Binding-site contacts:
Ligand atom C5 contacts residue SER198 of chain 1.A at 2.4 Å.
Ligand atom C3 contacts residue TRP218 of chain 1.A at 3.4 Å (hydrophobic).
Ligand atom N3 contacts residue GLY219 of chain 1.A at 3.6 Å.
Ligand atom C6 contacts residue CYS194 of chain 1.A at 4.0 Å (hydrophobic).
Ligand atom N3 contacts residue ARG220 of chain 1.A at 4.0 Å.
Ligand atom N2 contacts residue SER193 of chain 1.A at 3.8 Å.
Ligand atom C1 contacts residue GLN195 of chain 1.A at 3.7 Å.
Ligand atom C contacts residue GLN195 of chain 1.A at 3.4 Å.
Ligand atom N3 contacts residue ASP192 of chain 1.A at 3.0 Å (salt-bridge).
Ligand atom C2 contacts residue GLY219 of chain 1.A at 3.7 Å.
Ligand atom C18 contacts residue ASP192 of chain 1.A at 3.6 Å.
Ligand atom C18 contacts residue GLY219 of chain 1.A at 3.6 Å.
Ligand atom N4 contacts residue ASP192 of chain 1.A at 3.0 Å (salt-bridge).
Ligand atom N4 contacts residue GLY229 of chain 1.A at 3.4 Å.
Ligand atom C6 contacts residue SER217 of chain 1.A at 4.0 Å.
Ligand atom N2 contacts residue GLY219 of chain 1.A at 3.4 Å.
Ligand atom C6 contacts residue SER198 of chain 1.A at 1.3 Å.
Ligand atom C contacts residue CYS194 of chain 1.A at 3.4 Å (hydrophobic).
Ligand atom N3 contacts residue CYS222 of chain 1.A at 3.7 Å.
Ligand atom C3 contacts residue GLY219 of chain 1.A at 3.6 Å.
Ligand atom O contacts residue SER198 of chain 1.A at 2.2 Å (h-bond).
Ligand atom O contacts residue ASP197 of chain 1.A at 4.0 Å.
Ligand atom O contacts residue CYS194 of chain 1.A at 3.8 Å.
Ligand atom C2 contacts residue TRP218 of chain 1.A at 3.9 Å (hydrophobic).
Ligand atom C4 contacts residue SER198 of chain 1.A at 2.8 Å.
Ligand atom C4 contacts residue SER217 of chain 1.A at 3.7 Å.
Ligand atom C4 contacts residue VAL216 of chain 1.A at 3.7 Å (hydrophobic).
Ligand atom C1 contacts residue CYS194 of chain 1.A at 3.7 Å (hydrophobic).
Ligand atom C4 contacts residue TRP218 of chain 1.A at 3.7 Å (hydrophobic).
Ligand atom C2 contacts residue GLY221 of chain 1.A at 4.0 Å.
Ligand atom N3 contacts residue GLY221 of chain 1.A at 2.9 Å (h-bond).
Ligand atom C contacts residue SER198 of chain 1.A at 3.7 Å.
Ligand atom N4 contacts residue SER193 of chain 1.A at 2.7 Å (h-bond).
Ligand atom O contacts residue GLN195 of chain 1.A at 3.8 Å.
Ligand atom C18 contacts residue GLY221 of chain 1.A at 3.3 Å.
Ligand atom C3 contacts residue SER193 of chain 1.A at 3.7 Å.
Ligand atom C18 contacts residue SER193 of chain 1.A at 3.4 Å.
Ligand atom C5 contacts residue CYS194 of chain 1.A at 3.8 Å (hydrophobic).
Ligand atom N2 contacts residue GLY221 of chain 1.A at 2.9 Å (h-bond).
Ligand atom O contacts residue GLY196 of chain 1.A at 3.5 Å (h-bond).

Sequence of chain 1.A:
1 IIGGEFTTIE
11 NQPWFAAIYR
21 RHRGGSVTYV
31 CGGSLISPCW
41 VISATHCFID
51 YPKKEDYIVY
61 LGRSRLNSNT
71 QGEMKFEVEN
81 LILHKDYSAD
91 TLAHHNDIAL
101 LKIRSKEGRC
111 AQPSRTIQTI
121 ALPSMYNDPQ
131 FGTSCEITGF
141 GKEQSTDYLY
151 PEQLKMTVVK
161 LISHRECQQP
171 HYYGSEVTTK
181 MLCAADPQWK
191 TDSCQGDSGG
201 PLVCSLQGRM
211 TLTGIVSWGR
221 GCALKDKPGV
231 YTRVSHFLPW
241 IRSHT

The small molecule below binds the protein below.
Small molecule (SMILES): [H]/N=C(\N)Nc1ccc(C(=O)O)cc1